A small-molecule ligand and the protein it binds are described below.
Small molecule (SMILES): Oc1ccc(Cl)cc1Cl

Sequence of chain 1.B:
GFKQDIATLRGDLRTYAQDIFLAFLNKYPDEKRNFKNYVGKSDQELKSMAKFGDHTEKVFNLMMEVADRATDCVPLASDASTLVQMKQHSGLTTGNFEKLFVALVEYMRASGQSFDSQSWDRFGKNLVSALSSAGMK

Binding-site contacts:
Ligand atom OAA contacts residue VAL59 of chain 1.B at 4.0 Å.
Ligand atom CAI contacts residue HEM1 of chain 1.G at 4.5 Å.
Ligand atom CAI contacts residue PHE35 of chain 1.B at 3.5 Å (hydrophobic).
Ligand atom CAI contacts residue VAL59 of chain 1.B at 3.5 Å (hydrophobic).
Ligand atom CL1 contacts residue PHE35 of chain 1.B at 3.4 Å.
Ligand atom CAI contacts residue PHE21 of chain 1.B at 4.0 Å (hydrophobic).
Ligand atom CAD contacts residue VAL59 of chain 1.B at 3.9 Å (hydrophobic).
Ligand atom CL2 contacts residue LEU100 of chain 1.B at 4.0 Å.
Ligand atom OAA contacts residue PHE52 of chain 1.B at 4.4 Å.
Ligand atom CAD contacts residue THR56 of chain 1.B at 3.4 Å.
Ligand atom CAF contacts residue HEM1 of chain 1.G at 4.1 Å.
Ligand atom CAG contacts residue THR56 of chain 1.B at 3.6 Å.
Ligand atom CAE contacts residue PHE21 of chain 1.B at 3.1 Å (hydrophobic).
Ligand atom CAG contacts residue HIS55 of chain 1.B at 4.3 Å.
Ligand atom CL2 contacts residue VAL59 of chain 1.B at 4.4 Å.
Ligand atom CL1 contacts residue VAL59 of chain 1.B at 4.0 Å.
Ligand atom CAH contacts residue HEM1 of chain 1.G at 4.5 Å.
Ligand atom CAG contacts residue VAL59 of chain 1.B at 3.6 Å (hydrophobic).
Ligand atom CAF contacts residue VAL59 of chain 1.B at 3.9 Å (hydrophobic).
Ligand atom CL2 contacts residue PHE21 of chain 1.B at 4.1 Å.
Ligand atom CL2 contacts residue PHE35 of chain 1.B at 4.4 Å.
Ligand atom CAH contacts residue PHE35 of chain 1.B at 4.1 Å (hydrophobic).
Ligand atom CL1 contacts residue HEM1 of chain 1.G at 3.2 Å.
Ligand atom CAH contacts residue PHE21 of chain 1.B at 3.4 Å (hydrophobic).
Ligand atom CAG contacts residue PHE35 of chain 1.B at 4.5 Å (hydrophobic).
Ligand atom CAE contacts residue VAL59 of chain 1.B at 3.8 Å (hydrophobic).
Ligand atom CAH contacts residue VAL59 of chain 1.B at 3.9 Å (hydrophobic).
Ligand atom OAA contacts residue PHE21 of chain 1.B at 4.0 Å.
Ligand atom CAF contacts residue PHE35 of chain 1.B at 3.4 Å (hydrophobic).
Ligand atom CAF contacts residue PHE21 of chain 1.B at 4.0 Å (hydrophobic).
Ligand atom CAE contacts residue PHE60 of chain 1.B at 4.5 Å (hydrophobic).
Ligand atom CAD contacts residue PHE21 of chain 1.B at 3.4 Å (hydrophobic).
Ligand atom CAG contacts residue PHE21 of chain 1.B at 3.7 Å (hydrophobic).
Ligand atom CL2 contacts residue HEM1 of chain 1.G at 3.3 Å.
Ligand atom OAA contacts residue HIS55 of chain 1.B at 3.4 Å.
Ligand atom OAA contacts residue THR56 of chain 1.B at 3.0 Å.